Sequence of chain 1.A:
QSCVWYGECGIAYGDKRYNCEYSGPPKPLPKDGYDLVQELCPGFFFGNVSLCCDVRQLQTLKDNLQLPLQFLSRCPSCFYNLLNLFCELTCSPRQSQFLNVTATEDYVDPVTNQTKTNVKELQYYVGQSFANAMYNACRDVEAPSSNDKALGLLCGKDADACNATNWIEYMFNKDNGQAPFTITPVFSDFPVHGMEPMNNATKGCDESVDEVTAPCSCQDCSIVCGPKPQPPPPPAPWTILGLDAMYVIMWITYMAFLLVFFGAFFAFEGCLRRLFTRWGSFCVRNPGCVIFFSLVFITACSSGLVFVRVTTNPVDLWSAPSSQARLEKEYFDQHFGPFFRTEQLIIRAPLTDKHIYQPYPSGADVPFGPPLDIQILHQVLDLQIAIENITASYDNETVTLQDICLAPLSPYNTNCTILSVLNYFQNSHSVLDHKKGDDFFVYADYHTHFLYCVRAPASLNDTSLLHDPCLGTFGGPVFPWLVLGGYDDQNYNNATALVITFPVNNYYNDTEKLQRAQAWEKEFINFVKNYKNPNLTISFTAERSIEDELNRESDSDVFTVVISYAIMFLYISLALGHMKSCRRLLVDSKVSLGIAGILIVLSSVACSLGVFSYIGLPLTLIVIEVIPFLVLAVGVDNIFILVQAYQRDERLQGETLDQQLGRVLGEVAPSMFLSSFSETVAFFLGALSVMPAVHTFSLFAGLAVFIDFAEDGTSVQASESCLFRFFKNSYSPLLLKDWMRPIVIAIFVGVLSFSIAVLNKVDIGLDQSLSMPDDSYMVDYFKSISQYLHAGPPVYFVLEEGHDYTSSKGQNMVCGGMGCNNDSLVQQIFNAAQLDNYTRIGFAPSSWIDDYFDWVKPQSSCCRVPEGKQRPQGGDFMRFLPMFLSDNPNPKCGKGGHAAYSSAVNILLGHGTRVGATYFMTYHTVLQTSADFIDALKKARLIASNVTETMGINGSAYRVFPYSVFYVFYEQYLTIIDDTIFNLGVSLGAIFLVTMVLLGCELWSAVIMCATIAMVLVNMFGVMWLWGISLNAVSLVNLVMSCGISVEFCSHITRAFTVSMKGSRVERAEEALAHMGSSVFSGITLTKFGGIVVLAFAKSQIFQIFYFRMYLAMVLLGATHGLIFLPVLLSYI

A small-molecule ligand and the protein it binds are described below.
Small molecule (SMILES): CC(=O)N[C@H]1[C@H](O[C@H]2[C@H](O)[C@@H](NC(C)=O)CO[C@@H]2CO)O[C@H](CO)[C@@H](O)[C@@H]1O

Binding-site contacts:
Ligand atom O5 contacts residue ASN222 of chain 1.A at 2.3 Å (h-bond).
Ligand atom N2 contacts residue ASN222 of chain 1.A at 2.9 Å (h-bond).
Ligand atom C6 contacts residue GLY65 of chain 1.A at 3.4 Å.
Ligand atom O6 contacts residue PHE68 of chain 1.A at 3.1 Å.
Ligand atom C7 contacts residue GLY65 of chain 1.A at 4.2 Å.
Ligand atom C4 contacts residue PHE68 of chain 1.A at 3.7 Å (hydrophobic).
Ligand atom N2 contacts residue GLU110 of chain 1.A at 2.8 Å (salt-bridge).
Ligand atom C2 contacts residue PHE68 of chain 1.A at 3.7 Å (hydrophobic).
Ligand atom C8 contacts residue ARG116 of chain 1.A at 4.2 Å.
Ligand atom O3 contacts residue GLY65 of chain 1.A at 2.9 Å (h-bond).
Ligand atom C5 contacts residue PHE68 of chain 1.A at 4.2 Å (hydrophobic).
Ligand atom C1 contacts residue GLU110 of chain 1.A at 3.3 Å.
Ligand atom C2 contacts residue GLU110 of chain 1.A at 3.5 Å.
Ligand atom C3 contacts residue PHE66 of chain 1.A at 4.2 Å (hydrophobic).
Ligand atom C3 contacts residue GLU110 of chain 1.A at 4.2 Å.
Ligand atom C7 contacts residue ASN222 of chain 1.A at 3.8 Å.
Ligand atom C5 contacts residue ASN222 of chain 1.A at 3.6 Å.
Ligand atom O5 contacts residue PHE68 of chain 1.A at 3.9 Å.
Ligand atom O3 contacts residue PHE68 of chain 1.A at 3.6 Å.
Ligand atom O5 contacts residue GLY65 of chain 1.A at 3.2 Å (h-bond).
Ligand atom C1 contacts residue ASN222 of chain 1.A at 1.4 Å.
Ligand atom C3 contacts residue ASN222 of chain 1.A at 3.7 Å.
Ligand atom C8 contacts residue CYS109 of chain 1.A at 3.7 Å (hydrophobic).
Ligand atom C7 contacts residue ASN106 of chain 1.A at 4.1 Å.
Ligand atom O7 contacts residue GLY65 of chain 1.A at 3.6 Å.
Ligand atom C3 contacts residue GLY65 of chain 1.A at 4.1 Å.
Ligand atom N2 contacts residue PHE66 of chain 1.A at 3.8 Å.
Ligand atom C8 contacts residue ASN106 of chain 1.A at 3.7 Å.
Ligand atom C8 contacts residue GLU110 of chain 1.A at 3.7 Å.
Ligand atom C2 contacts residue ASN222 of chain 1.A at 2.4 Å.
Ligand atom C3 contacts residue PHE68 of chain 1.A at 4.0 Å (hydrophobic).
Ligand atom O7 contacts residue ASN222 of chain 1.A at 4.2 Å.
Ligand atom O3 contacts residue PHE66 of chain 1.A at 4.0 Å.
Ligand atom O7 contacts residue PHE68 of chain 1.A at 4.0 Å.
Ligand atom C4 contacts residue ASN222 of chain 1.A at 4.2 Å.
Ligand atom C8 contacts residue PHE66 of chain 1.A at 3.7 Å (hydrophobic).
Ligand atom O6 contacts residue GLY65 of chain 1.A at 2.8 Å (h-bond).
Ligand atom C5 contacts residue GLY65 of chain 1.A at 3.9 Å.
Ligand atom O7 contacts residue ASN106 of chain 1.A at 3.8 Å.
Ligand atom C7 contacts residue GLU110 of chain 1.A at 3.7 Å.